Sequence of chain 1.D:
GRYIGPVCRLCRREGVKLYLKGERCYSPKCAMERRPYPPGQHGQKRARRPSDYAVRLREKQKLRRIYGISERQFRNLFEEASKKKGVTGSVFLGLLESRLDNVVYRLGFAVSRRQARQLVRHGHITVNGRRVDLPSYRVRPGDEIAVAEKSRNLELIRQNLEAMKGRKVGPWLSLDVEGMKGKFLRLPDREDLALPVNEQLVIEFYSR

Binding-site contacts:
Ligand atom O34 contacts residue MG1 of chain 1.JD at 3.6 Å.
Ligand atom N32 contacts residue LYS83 of chain 1.D at 3.6 Å.
Ligand atom N21 contacts residue LYS83 of chain 1.D at 4.0 Å.
Ligand atom N32 contacts residue GLU80 of chain 1.D at 4.4 Å.

A small-molecule ligand and the protein it binds are described below.
Small molecule (SMILES): NC[C@@H]1O[C@H](O[C@H]2[C@@H](O)[C@H](O[C@@H]3[C@@H](O)[C@H](N)C[C@H](N)[C@H]3O[C@H]3O[C@H](CO)[C@@H](O)[C@H](O)[C@H]3N)O[C@@H]2CO)[C@H](N)[C@@H](O)[C@@H]1O